Binding-site contacts:
Ligand atom C6 contacts residue ASN47 of chain 36.F at 4.0 Å.
Ligand atom C2 contacts residue ASN47 of chain 36.F at 2.6 Å.
Ligand atom C3 contacts residue ASN47 of chain 36.F at 3.9 Å.
Ligand atom C4 contacts residue ASN47 of chain 36.F at 4.2 Å.
Ligand atom O5 contacts residue ASN47 of chain 36.F at 2.2 Å (h-bond).
Ligand atom C7 contacts residue ASN47 of chain 36.F at 3.8 Å.
Ligand atom N2 contacts residue ASN47 of chain 36.F at 3.2 Å (h-bond).
Ligand atom O7 contacts residue ASN47 of chain 36.F at 3.9 Å.
Ligand atom C1 contacts residue ASN47 of chain 36.F at 1.4 Å.
Ligand atom C5 contacts residue ASN47 of chain 36.F at 3.4 Å.

Sequence of chain 36.F:
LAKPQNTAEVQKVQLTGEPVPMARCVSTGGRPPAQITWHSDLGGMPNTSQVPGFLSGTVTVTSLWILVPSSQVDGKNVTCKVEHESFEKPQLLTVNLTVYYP

A protein and the small-molecule ligand that binds it are described below.
Small molecule (SMILES): CC(=O)N[C@H]1[C@H](O[C@H]2[C@H](O)[C@@H](NC(C)=O)CO[C@@H]2CO)O[C@H](CO)[C@@H](O)[C@@H]1O